Sequence of chain 31.D:
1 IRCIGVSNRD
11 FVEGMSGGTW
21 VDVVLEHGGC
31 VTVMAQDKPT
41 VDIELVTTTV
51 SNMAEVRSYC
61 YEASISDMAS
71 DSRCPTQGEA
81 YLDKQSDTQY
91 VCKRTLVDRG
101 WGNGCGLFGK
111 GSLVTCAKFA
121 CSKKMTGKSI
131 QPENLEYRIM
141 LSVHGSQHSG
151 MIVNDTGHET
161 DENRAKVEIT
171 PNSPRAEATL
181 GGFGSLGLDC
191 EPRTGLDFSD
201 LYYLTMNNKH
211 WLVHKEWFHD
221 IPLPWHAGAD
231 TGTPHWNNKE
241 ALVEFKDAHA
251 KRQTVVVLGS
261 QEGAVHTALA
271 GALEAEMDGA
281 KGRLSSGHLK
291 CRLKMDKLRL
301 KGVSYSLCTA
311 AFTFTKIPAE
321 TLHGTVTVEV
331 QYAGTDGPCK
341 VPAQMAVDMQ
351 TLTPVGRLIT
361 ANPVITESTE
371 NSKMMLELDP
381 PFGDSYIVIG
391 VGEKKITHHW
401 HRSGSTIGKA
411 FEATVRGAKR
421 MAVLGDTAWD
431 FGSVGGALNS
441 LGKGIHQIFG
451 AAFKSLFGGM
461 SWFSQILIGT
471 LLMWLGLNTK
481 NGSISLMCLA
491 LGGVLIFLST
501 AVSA

This protein binds this small molecule.
Small molecule (SMILES): CC(=O)N[C@@H]1[C@@H](O)[C@H](O)[C@@H](CO)O[C@H]1O

Binding-site contacts:
Ligand atom C5 contacts residue HIS158 of chain 31.D at 4.2 Å.
Ligand atom O6 contacts residue GLY157 of chain 31.D at 3.1 Å.
Ligand atom C7 contacts residue VAL153 of chain 31.D at 3.6 Å (hydrophobic).
Ligand atom N2 contacts residue ASN154 of chain 31.D at 2.8 Å (h-bond).
Ligand atom C2 contacts residue HIS158 of chain 31.D at 3.7 Å.
Ligand atom C3 contacts residue HIS158 of chain 31.D at 4.4 Å.
Ligand atom C5 contacts residue ASN154 of chain 31.D at 3.7 Å.
Ligand atom O7 contacts residue SER149 of chain 31.D at 3.4 Å (h-bond).
Ligand atom O6 contacts residue ASN154 of chain 31.D at 4.2 Å.
Ligand atom C4 contacts residue ASN154 of chain 31.D at 4.3 Å.
Ligand atom C3 contacts residue ASN154 of chain 31.D at 3.8 Å.
Ligand atom C6 contacts residue GLY157 of chain 31.D at 3.9 Å.
Ligand atom C7 contacts residue ASN154 of chain 31.D at 3.2 Å.
Ligand atom O5 contacts residue ASN154 of chain 31.D at 2.4 Å (h-bond).
Ligand atom C7 contacts residue SER149 of chain 31.D at 4.4 Å.
Ligand atom C8 contacts residue VAL153 of chain 31.D at 3.2 Å (hydrophobic).
Ligand atom C6 contacts residue HIS158 of chain 31.D at 4.3 Å.
Ligand atom C1 contacts residue HIS158 of chain 31.D at 3.9 Å.
Ligand atom O5 contacts residue HIS158 of chain 31.D at 3.5 Å.
Ligand atom C1 contacts residue ASN154 of chain 31.D at 1.4 Å.
Ligand atom C8 contacts residue ASN154 of chain 31.D at 3.1 Å.
Ligand atom O3 contacts residue HIS148 of chain 31.D at 3.7 Å.
Ligand atom O7 contacts residue ASN154 of chain 31.D at 4.2 Å.
Ligand atom O7 contacts residue GLY150 of chain 31.D at 3.4 Å.
Ligand atom O7 contacts residue VAL153 of chain 31.D at 3.3 Å.
Ligand atom O6 contacts residue HIS158 of chain 31.D at 4.2 Å.
Ligand atom C4 contacts residue HIS158 of chain 31.D at 4.1 Å.
Ligand atom C2 contacts residue ASN154 of chain 31.D at 2.4 Å.